A small-molecule ligand and the protein it binds are described below.
Small molecule (SMILES): CCNC1=N[C@@H]2[C@@H](O)[C@H](O)[C@@H](CO)O[C@@H]2S1

Sequence of chain 1.D:
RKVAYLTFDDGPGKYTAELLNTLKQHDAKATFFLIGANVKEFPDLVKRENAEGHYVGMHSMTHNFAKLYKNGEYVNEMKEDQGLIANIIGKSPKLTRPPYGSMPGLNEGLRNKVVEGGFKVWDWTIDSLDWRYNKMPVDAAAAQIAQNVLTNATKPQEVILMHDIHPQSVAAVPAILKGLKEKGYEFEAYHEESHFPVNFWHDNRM

Sequence of chain 1.A:
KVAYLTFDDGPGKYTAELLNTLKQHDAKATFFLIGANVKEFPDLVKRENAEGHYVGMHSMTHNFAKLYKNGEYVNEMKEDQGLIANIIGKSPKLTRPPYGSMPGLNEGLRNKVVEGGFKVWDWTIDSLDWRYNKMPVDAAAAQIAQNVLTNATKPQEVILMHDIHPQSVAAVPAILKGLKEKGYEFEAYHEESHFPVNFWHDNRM

Binding-site contacts:
Ligand atom C5 contacts residue TYR141 of chain 1.D at 3.4 Å (hydrophobic).
Ligand atom O6 contacts residue ZN1 of chain 1.M at 2.2 Å.
Ligand atom O5 contacts residue LEU202 of chain 1.D at 3.7 Å.
Ligand atom C9 contacts residue TYR141 of chain 1.D at 4.0 Å (hydrophobic).
Ligand atom O3 contacts residue TYR141 of chain 1.D at 4.3 Å.
Ligand atom O4 contacts residue ASP51 of chain 1.D at 3.6 Å.
Ligand atom O4 contacts residue HIS104 of chain 1.D at 3.1 Å (h-bond).
Ligand atom C1 contacts residue TRP172 of chain 1.D at 4.1 Å (hydrophobic).
Ligand atom O5 contacts residue TRP165 of chain 1.D at 4.1 Å.
Ligand atom C6 contacts residue PRO139 of chain 1.D at 4.0 Å (hydrophobic).
Ligand atom C4 contacts residue HIS204 of chain 1.D at 3.3 Å.
Ligand atom C3 contacts residue HIS204 of chain 1.D at 4.3 Å.
Ligand atom C6 contacts residue ZN1 of chain 1.M at 3.0 Å.
Ligand atom O4 contacts residue ZN1 of chain 1.M at 2.1 Å.
Ligand atom C3 contacts residue TYR141 of chain 1.D at 3.8 Å (hydrophobic).
Ligand atom C6 contacts residue HIS100 of chain 1.D at 3.6 Å.
Ligand atom O6 contacts residue HIS100 of chain 1.D at 3.1 Å (h-bond).
Ligand atom C6 contacts residue TYR141 of chain 1.D at 3.3 Å (hydrophobic).
Ligand atom O5 contacts residue HIS204 of chain 1.D at 4.3 Å.
Ligand atom O3 contacts residue TRP172 of chain 1.D at 4.0 Å.
Ligand atom N2 contacts residue TRP172 of chain 1.D at 3.8 Å.
Ligand atom O6 contacts residue ASP51 of chain 1.D at 3.7 Å.
Ligand atom S1 contacts residue TYR141 of chain 1.D at 4.0 Å.
Ligand atom C6 contacts residue PRO140 of chain 1.D at 4.1 Å (hydrophobic).
Ligand atom O4 contacts residue HIS100 of chain 1.D at 4.2 Å.
Ligand atom O6 contacts residue HIS204 of chain 1.D at 3.4 Å (h-bond).
Ligand atom C5 contacts residue ZN1 of chain 1.M at 3.7 Å.
Ligand atom C7 contacts residue TYR141 of chain 1.D at 4.0 Å (hydrophobic).
Ligand atom C6 contacts residue ASP50 of chain 1.D at 3.7 Å.
Ligand atom C5 contacts residue HIS204 of chain 1.D at 4.2 Å.
Ligand atom C3 contacts residue TRP172 of chain 1.D at 4.3 Å (hydrophobic).
Ligand atom O3 contacts residue HIS204 of chain 1.D at 4.4 Å.
Ligand atom N2 contacts residue TYR141 of chain 1.D at 3.9 Å.
Ligand atom O6 contacts residue ASP50 of chain 1.D at 2.9 Å (salt-bridge).
Ligand atom O6 contacts residue HIS104 of chain 1.D at 4.1 Å.
Ligand atom N1 contacts residue TYR141 of chain 1.D at 4.1 Å.
Ligand atom C2 contacts residue TRP172 of chain 1.D at 3.4 Å (hydrophobic).
Ligand atom C4 contacts residue ZN1 of chain 1.M at 3.3 Å.
Ligand atom C10 contacts residue LYS111 of chain 1.A at 4.3 Å.
Ligand atom O4 contacts residue HIS204 of chain 1.D at 3.5 Å (h-bond).